Sequence of chain 1.A:
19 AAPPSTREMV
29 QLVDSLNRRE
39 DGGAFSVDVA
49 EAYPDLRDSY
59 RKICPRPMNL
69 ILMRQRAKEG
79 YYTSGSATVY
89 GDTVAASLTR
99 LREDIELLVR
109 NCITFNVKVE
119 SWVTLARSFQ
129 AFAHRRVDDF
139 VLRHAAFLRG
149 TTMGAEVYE

The small molecule below binds the protein below.
Small molecule (SMILES): CCOC(=O)Nc1cc(-c2ccc(C)c(NS(C)(=O)=O)c2)nn2c(C)nnc12

Binding-site contacts:
Ligand atom C09 contacts residue TRP120 of chain 1.A at 3.5 Å (hydrophobic).
Ligand atom N24 contacts residue TRP120 of chain 1.A at 4.1 Å.
Ligand atom O21 contacts residue TRP120 of chain 1.A at 3.8 Å.
Ligand atom C15 contacts residue TRP120 of chain 1.A at 3.5 Å (hydrophobic).
Ligand atom C22 contacts residue TRP120 of chain 1.A at 3.3 Å (hydrophobic).
Ligand atom C17 contacts residue TRP120 of chain 1.A at 3.5 Å (hydrophobic).
Ligand atom C25 contacts residue TRP120 of chain 1.A at 3.9 Å (hydrophobic).
Ligand atom N12 contacts residue TRP120 of chain 1.A at 3.6 Å.
Ligand atom C11 contacts residue TRP120 of chain 1.A at 3.4 Å (hydrophobic).
Ligand atom C26 contacts residue LEU123 of chain 1.A at 3.9 Å (hydrophobic).
Ligand atom O18 contacts residue TRP120 of chain 1.A at 4.0 Å.
Ligand atom N04 contacts residue GLU38 of chain 1.A at 4.3 Å.
Ligand atom C03 contacts residue LEU123 of chain 1.A at 4.5 Å (hydrophobic).
Ligand atom S05 contacts residue SER119 of chain 1.A at 4.1 Å.
Ligand atom O08 contacts residue TRP120 of chain 1.A at 3.4 Å.
Ligand atom C25 contacts residue ASN114 of chain 1.A at 3.8 Å.
Ligand atom C26 contacts residue SX1 of chain 1.E at 4.0 Å.
Ligand atom O08 contacts residue SER119 of chain 1.A at 3.1 Å (h-bond).
Ligand atom N24 contacts residue ASN114 of chain 1.A at 3.0 Å (h-bond).
Ligand atom C26 contacts residue ASN114 of chain 1.A at 4.0 Å.
Ligand atom C06 contacts residue SER119 of chain 1.A at 4.3 Å.
Ligand atom N23 contacts residue ASN114 of chain 1.A at 3.9 Å.
Ligand atom N23 contacts residue TRP120 of chain 1.A at 3.6 Å.
Ligand atom C27 contacts residue TRP120 of chain 1.A at 4.5 Å (hydrophobic).
Ligand atom N24 contacts residue SX1 of chain 1.E at 3.8 Å.
Ligand atom N13 contacts residue TRP120 of chain 1.A at 3.6 Å.
Ligand atom C09 contacts residue LEU123 of chain 1.A at 4.1 Å (hydrophobic).
Ligand atom C26 contacts residue ALA42 of chain 1.A at 4.1 Å (hydrophobic).
Ligand atom C26 contacts residue CYS110 of chain 1.A at 4.0 Å (hydrophobic).
Ligand atom O07 contacts residue LEU123 of chain 1.A at 3.7 Å.
Ligand atom C14 contacts residue TRP120 of chain 1.A at 3.5 Å (hydrophobic).
Ligand atom C26 contacts residue TRP120 of chain 1.A at 3.9 Å (hydrophobic).
Ligand atom C25 contacts residue SX1 of chain 1.E at 4.3 Å.
Ligand atom C10 contacts residue TRP120 of chain 1.A at 3.5 Å (hydrophobic).
Ligand atom N12 contacts residue LEU123 of chain 1.A at 4.4 Å.
Ligand atom N16 contacts residue TRP120 of chain 1.A at 3.4 Å.
Ligand atom N04 contacts residue LEU123 of chain 1.A at 4.0 Å.